A small-molecule ligand and the protein it binds are described below.
Small molecule (SMILES): CC(=O)N[C@@H]1[C@@H](O)[C@H](O)[C@@H](CO)O[C@H]1O

Binding-site contacts:
Ligand atom C1 contacts residue ASN603 of chain 1.C at 1.4 Å.
Ligand atom C7 contacts residue ASN603 of chain 1.C at 3.4 Å.
Ligand atom C4 contacts residue ASN603 of chain 1.C at 4.2 Å.
Ligand atom C3 contacts residue ASN603 of chain 1.C at 3.8 Å.
Ligand atom C2 contacts residue ASN603 of chain 1.C at 2.5 Å.
Ligand atom O7 contacts residue ASN603 of chain 1.C at 3.6 Å (h-bond).
Ligand atom C7 contacts residue THR605 of chain 1.C at 4.5 Å.
Ligand atom O7 contacts residue GLU606 of chain 1.C at 3.4 Å (salt-bridge).
Ligand atom C8 contacts residue GLU606 of chain 1.C at 3.5 Å.
Ligand atom C6 contacts residue ASN603 of chain 1.C at 4.4 Å.
Ligand atom C7 contacts residue GLU606 of chain 1.C at 3.6 Å.
Ligand atom O7 contacts residue THR605 of chain 1.C at 3.4 Å (h-bond).
Ligand atom C8 contacts residue ASN603 of chain 1.C at 4.5 Å.
Ligand atom C5 contacts residue ASN603 of chain 1.C at 3.7 Å.
Ligand atom O5 contacts residue ASN603 of chain 1.C at 2.4 Å (h-bond).
Ligand atom N2 contacts residue ASN603 of chain 1.C at 2.9 Å (h-bond).

Sequence of chain 1.C:
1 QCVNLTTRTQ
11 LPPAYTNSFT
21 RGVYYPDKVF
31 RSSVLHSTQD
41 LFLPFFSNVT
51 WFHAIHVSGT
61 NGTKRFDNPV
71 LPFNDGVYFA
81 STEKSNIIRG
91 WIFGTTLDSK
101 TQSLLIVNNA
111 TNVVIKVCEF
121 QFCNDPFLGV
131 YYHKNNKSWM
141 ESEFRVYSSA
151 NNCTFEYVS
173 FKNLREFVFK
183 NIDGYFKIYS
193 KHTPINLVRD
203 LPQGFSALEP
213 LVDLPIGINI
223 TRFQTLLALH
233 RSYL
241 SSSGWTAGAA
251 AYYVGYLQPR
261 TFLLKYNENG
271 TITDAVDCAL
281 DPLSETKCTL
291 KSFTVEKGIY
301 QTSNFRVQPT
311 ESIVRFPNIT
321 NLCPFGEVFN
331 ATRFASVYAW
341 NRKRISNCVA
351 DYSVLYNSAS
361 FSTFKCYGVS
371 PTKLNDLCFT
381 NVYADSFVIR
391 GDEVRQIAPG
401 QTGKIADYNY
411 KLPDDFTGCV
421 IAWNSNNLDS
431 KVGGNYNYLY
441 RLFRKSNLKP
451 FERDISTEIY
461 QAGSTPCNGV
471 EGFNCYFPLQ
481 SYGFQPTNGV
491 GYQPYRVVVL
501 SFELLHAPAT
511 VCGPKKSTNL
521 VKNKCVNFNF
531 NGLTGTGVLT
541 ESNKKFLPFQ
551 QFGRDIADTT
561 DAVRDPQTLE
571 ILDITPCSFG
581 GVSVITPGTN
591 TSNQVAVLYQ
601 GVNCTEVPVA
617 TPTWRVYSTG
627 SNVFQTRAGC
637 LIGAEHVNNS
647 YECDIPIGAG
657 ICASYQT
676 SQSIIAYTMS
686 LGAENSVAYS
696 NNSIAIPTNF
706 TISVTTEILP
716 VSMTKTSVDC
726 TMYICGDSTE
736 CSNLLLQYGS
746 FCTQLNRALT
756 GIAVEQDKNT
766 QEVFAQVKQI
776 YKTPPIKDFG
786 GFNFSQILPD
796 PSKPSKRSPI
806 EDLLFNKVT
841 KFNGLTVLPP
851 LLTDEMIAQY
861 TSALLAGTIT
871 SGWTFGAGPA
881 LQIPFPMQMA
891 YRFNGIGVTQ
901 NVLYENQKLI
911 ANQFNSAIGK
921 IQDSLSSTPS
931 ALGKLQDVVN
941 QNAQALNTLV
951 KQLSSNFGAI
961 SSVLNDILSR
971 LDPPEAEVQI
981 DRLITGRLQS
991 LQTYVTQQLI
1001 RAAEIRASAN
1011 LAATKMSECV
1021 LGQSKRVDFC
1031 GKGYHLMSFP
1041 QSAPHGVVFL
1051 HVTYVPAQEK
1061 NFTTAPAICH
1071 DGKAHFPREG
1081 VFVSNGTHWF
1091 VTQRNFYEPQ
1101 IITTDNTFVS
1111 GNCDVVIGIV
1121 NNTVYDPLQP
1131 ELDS